Binding-site contacts:
Ligand atom O2 contacts residue VAL86 of chain 1.A at 3.2 Å.
Ligand atom N5 contacts residue LYS88 of chain 1.A at 3.7 Å.
Ligand atom C5 contacts residue ILE122 of chain 1.A at 3.7 Å (hydrophobic).
Ligand atom C29 contacts residue GLU85 of chain 1.A at 3.8 Å.
Ligand atom C4 contacts residue SER118 of chain 1.A at 3.5 Å.
Ligand atom O1 contacts residue PHE130 of chain 1.A at 3.3 Å.
Ligand atom O1 contacts residue PHE67 of chain 1.A at 3.3 Å.
Ligand atom C13 contacts residue PHE77 of chain 1.A at 3.5 Å (hydrophobic).
Ligand atom C13 contacts residue TYR57 of chain 1.A at 3.7 Å (hydrophobic).
Ligand atom N3 contacts residue GLU85 of chain 1.A at 3.1 Å (salt-bridge).
Ligand atom C17 contacts residue TYR113 of chain 1.A at 3.2 Å (hydrophobic).
Ligand atom C31 contacts residue GLY84 of chain 1.A at 3.3 Å.
Ligand atom C12 contacts residue TYR57 of chain 1.A at 3.3 Å (hydrophobic).
Ligand atom C9 contacts residue ASP68 of chain 1.A at 3.7 Å.
Ligand atom O1 contacts residue TYR113 of chain 1.A at 3.8 Å.
Ligand atom C4 contacts residue TYR113 of chain 1.A at 3.9 Å (hydrophobic).
Ligand atom C6 contacts residue ILE122 of chain 1.A at 3.4 Å (hydrophobic).
Ligand atom C16 contacts residue TYR113 of chain 1.A at 3.4 Å (hydrophobic).
Ligand atom C6 contacts residue TYR113 of chain 1.A at 3.0 Å (hydrophobic).
Ligand atom O contacts residue TYR57 of chain 1.A at 3.3 Å (h-bond).
Ligand atom C29 contacts residue GLY84 of chain 1.A at 3.8 Å.
Ligand atom C29 contacts residue VAL86 of chain 1.A at 3.6 Å (hydrophobic).
Ligand atom O3 contacts residue TYR113 of chain 1.A at 2.8 Å (h-bond).
Ligand atom C7 contacts residue TYR113 of chain 1.A at 3.5 Å (hydrophobic).
Ligand atom C5 contacts residue TYR113 of chain 1.A at 3.3 Å (hydrophobic).
Ligand atom C15 contacts residue TRP90 of chain 1.A at 3.9 Å (hydrophobic).
Ligand atom O contacts residue ASP68 of chain 1.A at 3.1 Å (salt-bridge).
Ligand atom C27 contacts residue TYR113 of chain 1.A at 3.6 Å (hydrophobic).
Ligand atom O2 contacts residue ILE87 of chain 1.A at 2.9 Å (h-bond).
Ligand atom C30 contacts residue GLY84 of chain 1.A at 3.8 Å.
Ligand atom O contacts residue PHE67 of chain 1.A at 3.9 Å.
Ligand atom C14 contacts residue TRP90 of chain 1.A at 3.3 Å (hydrophobic).
Ligand atom C18 contacts residue GLU85 of chain 1.A at 3.8 Å.
Ligand atom N2 contacts residue TYR113 of chain 1.A at 3.4 Å (h-bond).
Ligand atom C5 contacts residue SER118 of chain 1.A at 3.5 Å.
Ligand atom C31 contacts residue VAL86 of chain 1.A at 3.4 Å (hydrophobic).
Ligand atom C14 contacts residue PHE130 of chain 1.A at 3.8 Å (hydrophobic).
Ligand atom N6 contacts residue GLY84 of chain 1.A at 3.6 Å.
Ligand atom N6 contacts residue LYS88 of chain 1.A at 3.8 Å.
Ligand atom O2 contacts residue TYR113 of chain 1.A at 3.6 Å (h-bond).

Sequence of chain 1.A:
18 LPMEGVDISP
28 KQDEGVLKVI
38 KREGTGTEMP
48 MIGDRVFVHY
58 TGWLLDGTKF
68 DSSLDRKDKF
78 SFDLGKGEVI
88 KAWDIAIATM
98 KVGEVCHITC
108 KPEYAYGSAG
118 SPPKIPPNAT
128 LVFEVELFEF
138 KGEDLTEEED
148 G

A small-molecule ligand and the protein it binds are described below.
Small molecule (SMILES): [H]/N=C(/N)NCCC[C@H](NC(=O)[C@H](CCc1ccccc1)NC(=O)[C@@H]1CCCCN1S(=O)(=O)c1cccc2c(N(C)C)cccc12)C(=O)O